Binding-site contacts:
Ligand atom PA contacts residue MN1 of chain 1.N at 3.3 Å.
Ligand atom C2' contacts residue HIS119 of chain 1.B at 3.4 Å.
Ligand atom O6 contacts residue DA9 of chain 1.G at 2.8 Å (h-bond).
Ligand atom N3 contacts residue LEU127 of chain 1.B at 3.5 Å.
Ligand atom N2 contacts residue ARG131 of chain 1.B at 3.2 Å (salt-bridge).
Ligand atom O2G contacts residue SER43 of chain 1.B at 2.7 Å (h-bond).
Ligand atom O3' contacts residue THR121 of chain 1.B at 3.5 Å (h-bond).
Ligand atom O1B contacts residue ASP55 of chain 1.B at 2.8 Å (salt-bridge).
Ligand atom C6 contacts residue DA9 of chain 1.G at 3.2 Å.
Ligand atom N1 contacts residue DA9 of chain 1.G at 3.4 Å (h-bond).
Ligand atom PA contacts residue MN1 of chain 1.M at 3.2 Å.
Ligand atom O3B contacts residue MN1 of chain 1.M at 3.6 Å.
Ligand atom N7 contacts residue VAL124 of chain 1.B at 3.4 Å.
Ligand atom O3' contacts residue ARG46 of chain 1.B at 3.2 Å (salt-bridge).
Ligand atom O4' contacts residue DA9 of chain 1.G at 3.4 Å.
Ligand atom O3G contacts residue ASN52 of chain 1.B at 3.0 Å (h-bond).
Ligand atom O1A contacts residue ASP53 of chain 1.B at 3.2 Å (salt-bridge).
Ligand atom O1G contacts residue MN1 of chain 1.M at 2.0 Å.
Ligand atom C4' contacts residue PHE120 of chain 1.B at 3.3 Å (hydrophobic).
Ligand atom PG contacts residue MN1 of chain 1.M at 3.3 Å.
Ligand atom O3' contacts residue PHE120 of chain 1.B at 3.3 Å (h-bond).
Ligand atom PB contacts residue MN1 of chain 1.M at 3.1 Å.
Ligand atom O1A contacts residue MN1 of chain 1.M at 2.0 Å.
Ligand atom O1A contacts residue MN1 of chain 1.N at 2.0 Å.
Ligand atom C5' contacts residue ASP55 of chain 1.B at 3.5 Å.
Ligand atom O3A contacts residue MN1 of chain 1.M at 3.4 Å.
Ligand atom O3' contacts residue GLY122 of chain 1.B at 3.6 Å.
Ligand atom O1B contacts residue SER43 of chain 1.B at 3.0 Å (h-bond).
Ligand atom O2G contacts residue ASN52 of chain 1.B at 3.2 Å (h-bond).
Ligand atom O1B contacts residue MN1 of chain 1.M at 2.0 Å.
Ligand atom C8 contacts residue DA9 of chain 1.G at 3.6 Å.
Ligand atom O2B contacts residue ARG46 of chain 1.B at 2.9 Å (salt-bridge).
Ligand atom N7 contacts residue DA9 of chain 1.G at 3.5 Å.
Ligand atom C5 contacts residue VAL124 of chain 1.B at 3.4 Å (hydrophobic).
Ligand atom N3 contacts residue HIS119 of chain 1.B at 3.4 Å.
Ligand atom O1G contacts residue ASP53 of chain 1.B at 3.1 Å (salt-bridge).
Ligand atom O3B contacts residue SER43 of chain 1.B at 3.5 Å (h-bond).
Ligand atom N2 contacts residue HIS119 of chain 1.B at 3.5 Å.
Ligand atom O1A contacts residue ASP55 of chain 1.B at 2.9 Å (salt-bridge).
Ligand atom O5' contacts residue DA9 of chain 1.G at 3.2 Å.

This small molecule binds to this protein.
Small molecule (SMILES): Nc1nc2c(ncn2[C@H]2C[C@H](O)[C@@H](CO[P](=O)(O)O[P](=O)(O)OP(=O)(O)O)O2)c(=O)[nH]1

Sequence of chain 1.B:
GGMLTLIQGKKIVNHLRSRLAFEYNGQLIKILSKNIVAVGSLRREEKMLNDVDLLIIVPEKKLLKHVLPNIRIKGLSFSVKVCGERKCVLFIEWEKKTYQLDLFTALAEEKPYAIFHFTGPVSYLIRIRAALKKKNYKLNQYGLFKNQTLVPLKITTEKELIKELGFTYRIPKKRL